Binding-site contacts:
Ligand atom C8 contacts residue ASN259 of chain 8.F at 4.4 Å.
Ligand atom C2 contacts residue ASN259 of chain 8.F at 2.4 Å.
Ligand atom C1 contacts residue ASN259 of chain 8.F at 1.4 Å.
Ligand atom C8 contacts residue LYS181 of chain 8.E at 4.1 Å.
Ligand atom C4 contacts residue ASN259 of chain 8.F at 4.2 Å.
Ligand atom C5 contacts residue ASN259 of chain 8.F at 3.7 Å.
Ligand atom O6 contacts residue LYS115 of chain 8.E at 4.4 Å.
Ligand atom N2 contacts residue ASN259 of chain 8.F at 2.9 Å (h-bond).
Ligand atom O6 contacts residue THR116 of chain 8.E at 3.5 Å.
Ligand atom O7 contacts residue ASN259 of chain 8.F at 2.9 Å (h-bond).
Ligand atom O5 contacts residue ASN259 of chain 8.F at 2.4 Å (h-bond).
Ligand atom O7 contacts residue LYS181 of chain 8.E at 3.9 Å.
Ligand atom C7 contacts residue ASN259 of chain 8.F at 3.1 Å.
Ligand atom O5 contacts residue THR116 of chain 8.E at 4.0 Å.
Ligand atom C3 contacts residue ASN259 of chain 8.F at 3.8 Å.

Sequence of chain 8.E:
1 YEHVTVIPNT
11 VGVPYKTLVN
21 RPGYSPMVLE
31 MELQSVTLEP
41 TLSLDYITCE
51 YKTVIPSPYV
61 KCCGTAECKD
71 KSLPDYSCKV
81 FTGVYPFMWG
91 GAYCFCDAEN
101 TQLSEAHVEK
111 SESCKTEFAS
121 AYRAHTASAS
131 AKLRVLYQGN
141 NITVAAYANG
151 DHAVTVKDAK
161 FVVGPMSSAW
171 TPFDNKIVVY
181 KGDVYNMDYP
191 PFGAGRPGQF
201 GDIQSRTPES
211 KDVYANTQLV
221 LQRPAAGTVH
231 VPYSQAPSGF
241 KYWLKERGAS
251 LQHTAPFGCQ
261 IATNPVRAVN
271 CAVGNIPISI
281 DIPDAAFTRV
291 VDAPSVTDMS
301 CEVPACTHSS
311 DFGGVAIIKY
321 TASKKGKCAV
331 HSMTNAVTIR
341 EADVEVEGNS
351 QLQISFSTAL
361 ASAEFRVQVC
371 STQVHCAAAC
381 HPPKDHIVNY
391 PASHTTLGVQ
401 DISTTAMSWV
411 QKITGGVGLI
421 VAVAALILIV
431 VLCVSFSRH

Sequence of chain 8.F:
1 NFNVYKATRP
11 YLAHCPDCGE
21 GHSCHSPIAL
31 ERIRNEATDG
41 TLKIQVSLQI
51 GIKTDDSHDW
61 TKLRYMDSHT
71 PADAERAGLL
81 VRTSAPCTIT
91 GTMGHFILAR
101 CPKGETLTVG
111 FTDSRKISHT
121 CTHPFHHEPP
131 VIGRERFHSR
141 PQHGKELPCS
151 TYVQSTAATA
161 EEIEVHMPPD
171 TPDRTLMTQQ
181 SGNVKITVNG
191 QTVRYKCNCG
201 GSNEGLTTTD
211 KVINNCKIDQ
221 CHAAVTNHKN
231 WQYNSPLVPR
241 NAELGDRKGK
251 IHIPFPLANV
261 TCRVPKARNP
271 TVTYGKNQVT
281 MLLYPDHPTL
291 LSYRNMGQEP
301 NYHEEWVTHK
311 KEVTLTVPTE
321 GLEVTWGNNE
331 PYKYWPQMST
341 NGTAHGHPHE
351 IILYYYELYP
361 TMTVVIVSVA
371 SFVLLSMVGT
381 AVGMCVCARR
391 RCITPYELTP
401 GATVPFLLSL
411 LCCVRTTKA

This small molecule binds to this protein.
Small molecule (SMILES): CC(=O)N[C@@H]1[C@@H](O)[C@H](O)[C@@H](CO)O[C@H]1O